Sequence of chain 1.B:
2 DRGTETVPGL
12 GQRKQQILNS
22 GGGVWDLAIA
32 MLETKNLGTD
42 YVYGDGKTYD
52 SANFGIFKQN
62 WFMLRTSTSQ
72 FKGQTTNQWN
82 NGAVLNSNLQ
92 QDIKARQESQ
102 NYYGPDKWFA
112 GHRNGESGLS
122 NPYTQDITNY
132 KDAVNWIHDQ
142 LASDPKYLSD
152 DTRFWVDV

Binding-site contacts:
Ligand atom O6 contacts residue LYS36 of chain 1.B at 3.4 Å (salt-bridge).
Ligand atom O3 contacts residue LYS59 of chain 1.B at 2.7 Å (salt-bridge).
Ligand atom C4 contacts residue LEU33 of chain 1.B at 3.3 Å (hydrophobic).
Ligand atom C5 contacts residue LEU33 of chain 1.B at 3.7 Å (hydrophobic).
Ligand atom C1 contacts residue LEU33 of chain 1.B at 3.2 Å (hydrophobic).
Ligand atom C2 contacts residue GLU34 of chain 1.B at 3.5 Å.
Ligand atom C2 contacts residue VAL157 of chain 1.B at 3.3 Å (hydrophobic).
Ligand atom O6 contacts residue VAL159 of chain 1.B at 2.9 Å.
Ligand atom C3 contacts residue LYS59 of chain 1.B at 3.3 Å.
Ligand atom C2 contacts residue LYS59 of chain 1.B at 3.8 Å.
Ligand atom C6 contacts residue ARG154 of chain 1.B at 3.5 Å.
Ligand atom O6 contacts residue ARG114 of chain 1.B at 3.1 Å (salt-bridge).
Ligand atom C3 contacts residue GLU34 of chain 1.B at 3.4 Å.
Ligand atom C1 contacts residue ARG154 of chain 1.B at 3.8 Å.
Ligand atom C5 contacts residue ARG154 of chain 1.B at 3.6 Å.
Ligand atom C5 contacts residue TRP156 of chain 1.B at 3.5 Å (hydrophobic).
Ligand atom O2 contacts residue VAL157 of chain 1.B at 2.9 Å (h-bond).
Ligand atom O4 contacts residue ARG154 of chain 1.B at 3.2 Å (salt-bridge).
Ligand atom O3 contacts residue ARG154 of chain 1.B at 2.8 Å (salt-bridge).
Ligand atom O3 contacts residue GLU6 of chain 1.B at 2.6 Å (salt-bridge).
Ligand atom O3 contacts residue VAL157 of chain 1.B at 3.1 Å (h-bond).
Ligand atom O5 contacts residue LEU33 of chain 1.B at 3.5 Å (h-bond).
Ligand atom C6 contacts residue THR35 of chain 1.B at 3.8 Å.
Ligand atom C3 contacts residue ARG154 of chain 1.B at 3.6 Å.
Ligand atom O4 contacts residue ARG114 of chain 1.B at 3.5 Å (salt-bridge).
Ligand atom O3 contacts residue LEU33 of chain 1.B at 3.9 Å.
Ligand atom O5 contacts residue ARG154 of chain 1.B at 3.0 Å (salt-bridge).
Ligand atom C6 contacts residue ARG114 of chain 1.B at 3.2 Å.
Ligand atom C6 contacts residue LYS36 of chain 1.B at 3.9 Å.
Ligand atom O3 contacts residue ASP46 of chain 1.B at 3.9 Å.
Ligand atom C6 contacts residue GLU34 of chain 1.B at 3.6 Å.
Ligand atom C1 contacts residue GLU34 of chain 1.B at 3.6 Å.
Ligand atom O2 contacts residue ARG154 of chain 1.B at 3.2 Å (salt-bridge).
Ligand atom C3 contacts residue GLU6 of chain 1.B at 3.3 Å.
Ligand atom O2 contacts residue TRP156 of chain 1.B at 3.7 Å.
Ligand atom O4 contacts residue TRP156 of chain 1.B at 3.6 Å.
Ligand atom C3 contacts residue VAL157 of chain 1.B at 3.7 Å (hydrophobic).
Ligand atom C6 contacts residue VAL159 of chain 1.B at 3.3 Å (hydrophobic).
Ligand atom C6 contacts residue ASP158 of chain 1.B at 3.9 Å.
Ligand atom O4 contacts residue LEU33 of chain 1.B at 3.9 Å.

The protein below binds the small molecule below.
Small molecule (SMILES): OC[C@H]1O[C@@H](O[C@H]2[C@H](O)[C@H](O)[C@H](O[C@H]3[C@H](O)[C@H](O)[C@H](O)O[C@@H]3CO)O[C@@H]2CO)[C@@H](O)[C@@H](O)[C@@H]1O